A protein and the small-molecule ligand that binds it are described below.
Small molecule (SMILES): O=c1[nH]c(=O)c2nn[nH]c2[nH]1

Binding-site contacts:
Ligand atom N9 contacts residue THR58 of chain 3.A at 4.0 Å.
Ligand atom C6 contacts residue GLN229 of chain 4.A at 3.7 Å.
Ligand atom O6 contacts residue TYR9 of chain 3.A at 3.9 Å.
Ligand atom N8 contacts residue THR58 of chain 3.A at 3.3 Å (h-bond).
Ligand atom C5 contacts residue THR58 of chain 3.A at 3.9 Å.
Ligand atom N9 contacts residue PHE160 of chain 4.A at 3.5 Å.
Ligand atom O6 contacts residue PHE160 of chain 4.A at 4.0 Å.
Ligand atom C2 contacts residue VAL228 of chain 4.A at 4.0 Å (hydrophobic).
Ligand atom C2 contacts residue ARG177 of chain 4.A at 3.6 Å.
Ligand atom N8 contacts residue ALA57 of chain 3.A at 3.8 Å.
Ligand atom C5 contacts residue PHE160 of chain 4.A at 3.4 Å (hydrophobic).
Ligand atom C4 contacts residue ARG177 of chain 4.A at 3.8 Å.
Ligand atom N8 contacts residue PHE160 of chain 4.A at 3.6 Å.
Ligand atom O2 contacts residue ARG177 of chain 4.A at 2.9 Å (salt-bridge).
Ligand atom N7 contacts residue ALA57 of chain 3.A at 3.5 Å.
Ligand atom O2 contacts residue GLN229 of chain 4.A at 3.8 Å.
Ligand atom C4 contacts residue ASN255 of chain 4.A at 3.9 Å.
Ligand atom O6 contacts residue THR58 of chain 3.A at 3.9 Å.
Ligand atom N1 contacts residue GLN229 of chain 4.A at 3.0 Å (h-bond).
Ligand atom N8 contacts residue ASP59 of chain 3.A at 3.9 Å.
Ligand atom N7 contacts residue PHE160 of chain 4.A at 3.7 Å.
Ligand atom N9 contacts residue ARG177 of chain 4.A at 3.9 Å.
Ligand atom N3 contacts residue ASN255 of chain 4.A at 3.3 Å (h-bond).
Ligand atom N8 contacts residue LEU171 of chain 4.A at 3.8 Å.
Ligand atom N3 contacts residue ARG177 of chain 4.A at 3.0 Å (salt-bridge).
Ligand atom O2 contacts residue PHE160 of chain 4.A at 3.9 Å.
Ligand atom N7 contacts residue THR58 of chain 3.A at 2.8 Å (h-bond).
Ligand atom O6 contacts residue GLN229 of chain 4.A at 2.9 Å (h-bond).
Ligand atom O2 contacts residue ASN255 of chain 4.A at 4.0 Å.
Ligand atom N9 contacts residue LEU171 of chain 4.A at 3.9 Å.
Ligand atom N3 contacts residue PHE160 of chain 4.A at 3.8 Å.
Ligand atom N1 contacts residue PHE160 of chain 4.A at 3.6 Å.
Ligand atom O2 contacts residue VAL228 of chain 4.A at 2.9 Å (h-bond).
Ligand atom O6 contacts residue ILE55 of chain 3.A at 3.5 Å.
Ligand atom C2 contacts residue ASN255 of chain 4.A at 3.8 Å.
Ligand atom C2 contacts residue GLN229 of chain 4.A at 3.9 Å.
Ligand atom C4 contacts residue PHE160 of chain 4.A at 3.4 Å (hydrophobic).
Ligand atom O2 contacts residue SER227 of chain 4.A at 3.6 Å.
Ligand atom C6 contacts residue PHE160 of chain 4.A at 3.5 Å (hydrophobic).
Ligand atom C2 contacts residue PHE160 of chain 4.A at 3.7 Å (hydrophobic).

Sequence of chain 3.A:
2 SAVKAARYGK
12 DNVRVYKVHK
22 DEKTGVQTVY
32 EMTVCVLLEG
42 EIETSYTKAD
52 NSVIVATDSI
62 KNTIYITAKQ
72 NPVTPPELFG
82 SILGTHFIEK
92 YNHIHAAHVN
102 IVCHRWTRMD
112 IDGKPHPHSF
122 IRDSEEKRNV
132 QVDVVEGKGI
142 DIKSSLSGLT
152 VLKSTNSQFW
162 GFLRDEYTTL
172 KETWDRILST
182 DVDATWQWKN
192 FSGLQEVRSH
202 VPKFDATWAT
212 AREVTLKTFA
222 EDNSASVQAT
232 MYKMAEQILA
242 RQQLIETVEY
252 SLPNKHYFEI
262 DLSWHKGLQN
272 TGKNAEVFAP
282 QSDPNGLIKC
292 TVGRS

Sequence of chain 4.A:
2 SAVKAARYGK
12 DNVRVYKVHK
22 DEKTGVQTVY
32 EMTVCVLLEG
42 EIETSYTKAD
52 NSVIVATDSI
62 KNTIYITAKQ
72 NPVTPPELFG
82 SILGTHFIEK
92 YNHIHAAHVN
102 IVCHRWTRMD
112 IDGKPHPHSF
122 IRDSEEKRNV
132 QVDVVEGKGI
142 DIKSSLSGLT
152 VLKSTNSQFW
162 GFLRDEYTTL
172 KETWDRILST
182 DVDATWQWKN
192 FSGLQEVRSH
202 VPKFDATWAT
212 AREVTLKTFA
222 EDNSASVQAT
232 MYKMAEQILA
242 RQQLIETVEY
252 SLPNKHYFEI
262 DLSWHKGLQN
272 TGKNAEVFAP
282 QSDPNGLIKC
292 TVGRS